Sequence of chain 2.A:
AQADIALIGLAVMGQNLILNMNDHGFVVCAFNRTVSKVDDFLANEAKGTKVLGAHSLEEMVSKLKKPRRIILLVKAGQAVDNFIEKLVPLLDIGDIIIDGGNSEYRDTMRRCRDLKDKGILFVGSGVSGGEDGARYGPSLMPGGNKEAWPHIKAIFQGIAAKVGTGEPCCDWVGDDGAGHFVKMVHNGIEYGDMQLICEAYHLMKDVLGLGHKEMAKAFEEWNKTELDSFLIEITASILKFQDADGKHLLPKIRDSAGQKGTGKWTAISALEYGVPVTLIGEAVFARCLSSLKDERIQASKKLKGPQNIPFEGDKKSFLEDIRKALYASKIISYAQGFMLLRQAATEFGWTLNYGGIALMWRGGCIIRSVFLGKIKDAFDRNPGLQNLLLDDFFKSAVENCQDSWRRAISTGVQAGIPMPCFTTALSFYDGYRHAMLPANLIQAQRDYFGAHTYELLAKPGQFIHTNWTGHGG

A small-molecule ligand and the protein it binds are described below.
Small molecule (SMILES): Nc1ncnc2c1ncn2[C@@H]1O[C@H](CO)[C@@H](O)[C@H]1OP(=O)(O)O

Binding-site contacts:
Ligand atom O4' contacts residue LYS75 of chain 2.A at 3.2 Å (salt-bridge).
Ligand atom C1' contacts residue VAL74 of chain 2.A at 3.6 Å (hydrophobic).
Ligand atom O1P contacts residue ASN32 of chain 2.A at 3.1 Å (h-bond).
Ligand atom N3 contacts residue ARG33 of chain 2.A at 3.5 Å.
Ligand atom N7 contacts residue ARG33 of chain 2.A at 3.6 Å.
Ligand atom N3 contacts residue ALA79 of chain 2.A at 4.0 Å.
Ligand atom O5' contacts residue LYS75 of chain 2.A at 3.4 Å.
Ligand atom O2' contacts residue ASN32 of chain 2.A at 3.9 Å.
Ligand atom C4 contacts residue ARG33 of chain 2.A at 3.7 Å.
Ligand atom O3' contacts residue LEU10 of chain 2.A at 3.9 Å.
Ligand atom P contacts residue THR34 of chain 2.A at 3.5 Å.
Ligand atom C4 contacts residue VAL74 of chain 2.A at 3.5 Å (hydrophobic).
Ligand atom C5 contacts residue ALA79 of chain 2.A at 3.6 Å (hydrophobic).
Ligand atom O3' contacts residue ASN32 of chain 2.A at 2.8 Å (h-bond).
Ligand atom O2P contacts residue ARG33 of chain 2.A at 3.1 Å (salt-bridge).
Ligand atom N9 contacts residue ARG33 of chain 2.A at 3.9 Å.
Ligand atom C6 contacts residue ARG33 of chain 2.A at 3.7 Å.
Ligand atom O4' contacts residue VAL74 of chain 2.A at 3.5 Å.
Ligand atom C2 contacts residue ARG33 of chain 2.A at 3.5 Å.
Ligand atom O1P contacts residue THR34 of chain 2.A at 3.2 Å (h-bond).
Ligand atom N3 contacts residue PHE83 of chain 2.A at 3.5 Å.
Ligand atom C2 contacts residue ALA79 of chain 2.A at 3.8 Å (hydrophobic).
Ligand atom N1 contacts residue ARG33 of chain 2.A at 3.8 Å.
Ligand atom C6 contacts residue ALA79 of chain 2.A at 3.4 Å (hydrophobic).
Ligand atom C4 contacts residue ALA79 of chain 2.A at 3.9 Å (hydrophobic).
Ligand atom N9 contacts residue VAL74 of chain 2.A at 3.4 Å.
Ligand atom N3 contacts residue VAL74 of chain 2.A at 3.5 Å.
Ligand atom C5' contacts residue ALA11 of chain 2.A at 3.8 Å (hydrophobic).
Ligand atom C5' contacts residue LYS75 of chain 2.A at 3.7 Å.
Ligand atom C8 contacts residue ARG33 of chain 2.A at 3.8 Å.
Ligand atom O2' contacts residue ARG33 of chain 2.A at 3.5 Å (salt-bridge).
Ligand atom O3P contacts residue ARG33 of chain 2.A at 2.9 Å (salt-bridge).
Ligand atom N1 contacts residue ALA79 of chain 2.A at 3.5 Å.
Ligand atom C8 contacts residue LYS75 of chain 2.A at 3.9 Å.
Ligand atom C2 contacts residue PHE83 of chain 2.A at 3.4 Å (hydrophobic).
Ligand atom O3P contacts residue THR34 of chain 2.A at 2.9 Å (h-bond).
Ligand atom C4' contacts residue LYS75 of chain 2.A at 3.8 Å.
Ligand atom P contacts residue ARG33 of chain 2.A at 3.3 Å.
Ligand atom C5 contacts residue ARG33 of chain 2.A at 3.6 Å.
Ligand atom N6 contacts residue ALA79 of chain 2.A at 3.8 Å.